Sequence of chain 1.A:
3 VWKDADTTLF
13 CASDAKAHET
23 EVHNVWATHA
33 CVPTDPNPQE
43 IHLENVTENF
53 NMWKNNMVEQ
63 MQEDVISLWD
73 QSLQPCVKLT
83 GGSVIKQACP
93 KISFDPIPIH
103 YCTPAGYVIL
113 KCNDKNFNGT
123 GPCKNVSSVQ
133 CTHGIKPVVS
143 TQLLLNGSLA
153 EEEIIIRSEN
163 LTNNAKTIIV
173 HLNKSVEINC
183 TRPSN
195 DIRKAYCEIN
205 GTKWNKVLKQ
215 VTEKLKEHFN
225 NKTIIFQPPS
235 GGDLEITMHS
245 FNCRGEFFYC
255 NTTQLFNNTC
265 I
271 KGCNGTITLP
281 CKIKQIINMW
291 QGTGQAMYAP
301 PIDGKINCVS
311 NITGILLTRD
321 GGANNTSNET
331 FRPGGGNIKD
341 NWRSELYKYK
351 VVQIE

Binding-site contacts:
Ligand atom O5 contacts residue ASN115 of chain 1.A at 3.5 Å.
Ligand atom O6 contacts residue ASN115 of chain 1.A at 3.4 Å.
Ligand atom C8 contacts residue HIS44 of chain 1.A at 4.0 Å.
Ligand atom O7 contacts residue LYS117 of chain 1.A at 4.0 Å.
Ligand atom C6 contacts residue LYS117 of chain 1.A at 4.1 Å.
Ligand atom C6 contacts residue ASN115 of chain 1.A at 3.7 Å.
Ligand atom C4 contacts residue ASN127 of chain 1.A at 4.2 Å.
Ligand atom C7 contacts residue HIS44 of chain 1.A at 4.5 Å.
Ligand atom C5 contacts residue ASN127 of chain 1.A at 3.5 Å.
Ligand atom C8 contacts residue ASN127 of chain 1.A at 4.4 Å.
Ligand atom C3 contacts residue ASN127 of chain 1.A at 3.8 Å.
Ligand atom N2 contacts residue ASN127 of chain 1.A at 3.0 Å (h-bond).
Ligand atom C6 contacts residue ASN127 of chain 1.A at 3.7 Å.
Ligand atom C5 contacts residue ASN115 of chain 1.A at 4.1 Å.
Ligand atom C7 contacts residue ASN127 of chain 1.A at 3.1 Å.
Ligand atom N2 contacts residue HIS44 of chain 1.A at 4.4 Å.
Ligand atom C1 contacts residue ASN115 of chain 1.A at 4.2 Å.
Ligand atom O7 contacts residue ASN127 of chain 1.A at 2.8 Å (h-bond).
Ligand atom C1 contacts residue ASN127 of chain 1.A at 1.4 Å.
Ligand atom C2 contacts residue ASN127 of chain 1.A at 2.5 Å.
Ligand atom O5 contacts residue ASN127 of chain 1.A at 2.5 Å (h-bond).

This small molecule binds to this protein.
Small molecule (SMILES): CC(=O)N[C@@H]1[C@@H](O)[C@H](O)[C@@H](CO)O[C@H]1O